The small molecule below binds the protein below.
Small molecule (SMILES): CC(=O)N[C@@H]1[C@@H](O)[C@H](O)[C@@H](CO)O[C@H]1O

Sequence of chain 1.C:
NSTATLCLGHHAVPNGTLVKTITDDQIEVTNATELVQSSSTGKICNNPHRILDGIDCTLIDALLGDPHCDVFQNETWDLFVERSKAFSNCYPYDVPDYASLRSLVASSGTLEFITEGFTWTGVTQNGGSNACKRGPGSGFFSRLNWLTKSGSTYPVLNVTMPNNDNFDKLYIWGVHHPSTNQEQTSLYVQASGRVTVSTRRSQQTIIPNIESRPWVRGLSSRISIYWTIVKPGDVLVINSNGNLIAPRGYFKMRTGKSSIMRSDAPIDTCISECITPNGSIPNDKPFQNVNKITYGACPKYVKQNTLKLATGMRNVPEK

Binding-site contacts:
Ligand atom C4 contacts residue ASN15 of chain 1.C at 4.2 Å.
Ligand atom C7 contacts residue ASN15 of chain 1.C at 3.4 Å.
Ligand atom C7 contacts residue PRO14 of chain 1.C at 4.4 Å (hydrophobic).
Ligand atom N2 contacts residue ASN15 of chain 1.C at 3.0 Å (h-bond).
Ligand atom O7 contacts residue ASN15 of chain 1.C at 3.5 Å (h-bond).
Ligand atom C2 contacts residue ASN15 of chain 1.C at 2.4 Å.
Ligand atom C5 contacts residue ASN15 of chain 1.C at 3.6 Å.
Ligand atom C3 contacts residue ASN15 of chain 1.C at 3.8 Å.
Ligand atom C8 contacts residue PRO14 of chain 1.C at 3.6 Å (hydrophobic).
Ligand atom O5 contacts residue ASN15 of chain 1.C at 2.3 Å (h-bond).
Ligand atom C1 contacts residue ASN15 of chain 1.C at 1.4 Å.